Sequence of chain 26.C:
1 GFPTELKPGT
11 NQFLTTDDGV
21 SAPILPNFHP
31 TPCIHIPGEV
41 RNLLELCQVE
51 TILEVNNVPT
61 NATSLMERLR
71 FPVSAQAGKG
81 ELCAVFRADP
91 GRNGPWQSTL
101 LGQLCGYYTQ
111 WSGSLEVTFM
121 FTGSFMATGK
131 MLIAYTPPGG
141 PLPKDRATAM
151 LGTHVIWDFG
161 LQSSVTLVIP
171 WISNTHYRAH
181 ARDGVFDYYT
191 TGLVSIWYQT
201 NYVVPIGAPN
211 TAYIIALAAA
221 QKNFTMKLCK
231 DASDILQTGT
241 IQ

Sequence of chain 27.C:
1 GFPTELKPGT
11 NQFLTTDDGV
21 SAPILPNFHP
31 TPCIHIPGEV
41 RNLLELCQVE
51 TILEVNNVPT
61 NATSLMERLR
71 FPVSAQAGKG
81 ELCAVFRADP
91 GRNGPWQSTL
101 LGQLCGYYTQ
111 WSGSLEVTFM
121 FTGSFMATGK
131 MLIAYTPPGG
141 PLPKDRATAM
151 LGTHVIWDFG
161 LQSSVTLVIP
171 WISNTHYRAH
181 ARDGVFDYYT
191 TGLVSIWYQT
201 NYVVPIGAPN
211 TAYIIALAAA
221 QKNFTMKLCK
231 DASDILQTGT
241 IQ

This protein binds this small molecule.
Small molecule (SMILES): CCO/N=C/c1ccc(OCCCCCN2CCN(c3ccncc3)C2=O)cc1

Sequence of chain 26.A:
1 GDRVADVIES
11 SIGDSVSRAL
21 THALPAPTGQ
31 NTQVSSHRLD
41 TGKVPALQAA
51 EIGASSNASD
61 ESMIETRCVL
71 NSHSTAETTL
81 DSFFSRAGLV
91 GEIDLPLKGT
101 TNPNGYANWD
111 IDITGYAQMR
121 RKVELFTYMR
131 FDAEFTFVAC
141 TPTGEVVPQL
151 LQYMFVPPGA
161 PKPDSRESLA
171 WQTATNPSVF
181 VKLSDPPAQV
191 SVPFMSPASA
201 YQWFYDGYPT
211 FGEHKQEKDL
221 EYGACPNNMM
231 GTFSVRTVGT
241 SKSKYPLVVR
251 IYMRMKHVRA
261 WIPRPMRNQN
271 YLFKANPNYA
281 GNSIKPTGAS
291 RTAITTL

Binding-site contacts:
Ligand atom CAI contacts residue VAL192 of chain 26.A at 3.9 Å (hydrophobic).
Ligand atom CAP contacts residue PHE135 of chain 26.A at 3.6 Å (hydrophobic).
Ligand atom CAC contacts residue PHE233 of chain 26.A at 3.9 Å (hydrophobic).
Ligand atom CAI contacts residue PHE135 of chain 26.A at 3.7 Å (hydrophobic).
Ligand atom CAA contacts residue PRO177 of chain 26.A at 3.3 Å (hydrophobic).
Ligand atom CAG contacts residue GLN202 of chain 26.A at 3.5 Å.
Ligand atom OAB contacts residue TRP203 of chain 26.A at 3.8 Å.
Ligand atom CAD contacts residue ASP112 of chain 26.A at 3.7 Å.
Ligand atom CAE contacts residue GLN202 of chain 26.A at 3.4 Å.
Ligand atom CAL contacts residue PHE155 of chain 26.A at 3.7 Å (hydrophobic).
Ligand atom CAG contacts residue TRP203 of chain 26.A at 3.6 Å (hydrophobic).
Ligand atom CBA contacts residue ASN228 of chain 26.A at 3.8 Å.
Ligand atom CBA contacts residue TRP203 of chain 26.A at 3.3 Å (hydrophobic).
Ligand atom CAC contacts residue PHE137 of chain 26.A at 3.8 Å (hydrophobic).
Ligand atom CAJ contacts residue PHE155 of chain 26.A at 3.8 Å (hydrophobic).
Ligand atom CAP contacts residue ILE111 of chain 26.A at 3.6 Å (hydrophobic).
Ligand atom CAF contacts residue ASP112 of chain 26.A at 3.6 Å.
Ligand atom CAH contacts residue PHE155 of chain 26.A at 3.7 Å (hydrophobic).
Ligand atom CAK contacts residue PHE135 of chain 26.A at 3.6 Å (hydrophobic).
Ligand atom CAE contacts residue ASN228 of chain 26.A at 3.4 Å.
Ligand atom OAB contacts residue ASP112 of chain 26.A at 3.6 Å.
Ligand atom CAA contacts residue TYR153 of chain 26.A at 3.7 Å (hydrophobic).
Ligand atom CAS contacts residue TYR201 of chain 26.A at 3.7 Å (hydrophobic).
Ligand atom CAN contacts residue ILE111 of chain 26.A at 3.8 Å (hydrophobic).
Ligand atom CAX contacts residue TRP203 of chain 26.A at 3.5 Å (hydrophobic).
Ligand atom NAT contacts residue PHE155 of chain 26.A at 3.9 Å.
Ligand atom CAF contacts residue TRP203 of chain 26.A at 3.8 Å (hydrophobic).
Ligand atom CAS contacts residue TRP203 of chain 26.A at 3.5 Å (hydrophobic).
Ligand atom CAA contacts residue VAL179 of chain 26.A at 3.3 Å (hydrophobic).
Ligand atom NBC contacts residue TRP203 of chain 26.A at 3.2 Å.
Ligand atom CAA contacts residue SER178 of chain 26.A at 3.5 Å.
Ligand atom OAB contacts residue ILE113 of chain 26.A at 3.2 Å (h-bond).
Ligand atom OAW contacts residue MET195 of chain 26.A at 3.3 Å.
Ligand atom NBB contacts residue TRP203 of chain 26.A at 3.9 Å.
Ligand atom CAS contacts residue ASN228 of chain 26.A at 3.7 Å.
Ligand atom OAW contacts residue ILE111 of chain 26.A at 3.9 Å.
Ligand atom CAL contacts residue PRO177 of chain 26.A at 3.7 Å (hydrophobic).
Ligand atom CAG contacts residue ASN228 of chain 26.A at 3.2 Å.
Ligand atom CAD contacts residue THR114 of chain 26.A at 3.6 Å.
Ligand atom CAR contacts residue TYR201 of chain 26.A at 3.5 Å (hydrophobic).